Binding-site contacts:
Ligand atom O2 contacts residue GLN53 of chain 1.A at 3.4 Å (h-bond).
Ligand atom O2 contacts residue MET64 of chain 1.A at 3.8 Å.
Ligand atom C3' contacts residue GLN53 of chain 1.A at 4.1 Å.
Ligand atom C4' contacts residue GLN314 of chain 1.A at 4.3 Å.
Ligand atom C5 contacts residue GLN47 of chain 1.A at 3.6 Å.
Ligand atom C5' contacts residue MET64 of chain 1.A at 4.1 Å (hydrophobic).
Ligand atom O3' contacts residue THR60 of chain 1.A at 3.4 Å (h-bond).
Ligand atom N4 contacts residue GLN47 of chain 1.A at 3.3 Å.
Ligand atom C2' contacts residue GLN53 of chain 1.A at 3.6 Å.
Ligand atom OP1 contacts residue PHE315 of chain 1.A at 3.5 Å.
Ligand atom C1' contacts residue LEU52 of chain 1.A at 4.1 Å (hydrophobic).
Ligand atom O5' contacts residue GLN314 of chain 1.A at 3.7 Å.
Ligand atom C1' contacts residue GLN53 of chain 1.A at 3.8 Å.
Ligand atom N3 contacts residue GLN47 of chain 1.A at 3.9 Å.
Ligand atom C3' contacts residue GLN314 of chain 1.A at 3.3 Å.
Ligand atom C4' contacts residue PHE315 of chain 1.A at 4.4 Å (hydrophobic).
Ligand atom O3' contacts residue ARG319 of chain 1.A at 3.8 Å.
Ligand atom C4' contacts residue ARG319 of chain 1.A at 3.6 Å.
Ligand atom C2' contacts residue GLN314 of chain 1.A at 4.1 Å.
Ligand atom N4 contacts residue ARG46 of chain 1.A at 3.7 Å.
Ligand atom O3' contacts residue ASN54 of chain 1.A at 3.6 Å (h-bond).
Ligand atom O3' contacts residue LYS313 of chain 1.A at 2.9 Å (salt-bridge).
Ligand atom C4' contacts residue THR60 of chain 1.A at 4.1 Å.
Ligand atom C4 contacts residue GLN47 of chain 1.A at 3.8 Å.
Ligand atom OP2 contacts residue SER316 of chain 1.A at 3.6 Å.
Ligand atom P contacts residue SER316 of chain 1.A at 3.7 Å.
Ligand atom O2 contacts residue LEU52 of chain 1.A at 4.0 Å.
Ligand atom O3' contacts residue GLN314 of chain 1.A at 3.9 Å.
Ligand atom O4' contacts residue ARG319 of chain 1.A at 3.1 Å (salt-bridge).
Ligand atom C2 contacts residue LEU52 of chain 1.A at 4.3 Å (hydrophobic).
Ligand atom C3' contacts residue LYS313 of chain 1.A at 3.7 Å.
Ligand atom O4' contacts residue LEU52 of chain 1.A at 3.8 Å.
Ligand atom C5' contacts residue PHE315 of chain 1.A at 3.8 Å (hydrophobic).
Ligand atom OP1 contacts residue SER316 of chain 1.A at 2.8 Å (h-bond).
Ligand atom OP1 contacts residue GLN314 of chain 1.A at 4.3 Å.
Ligand atom O3' contacts residue GLN53 of chain 1.A at 3.5 Å (h-bond).
Ligand atom C2' contacts residue GLN47 of chain 1.A at 4.2 Å.
Ligand atom C1' contacts residue ARG319 of chain 1.A at 3.8 Å.
Ligand atom C5' contacts residue GLN314 of chain 1.A at 4.0 Å.
Ligand atom C1' contacts residue MET64 of chain 1.A at 4.3 Å (hydrophobic).

The small molecule below binds the protein below.
Small molecule (SMILES): Cc1cn([C@H]2C[C@H](O[P](=O)(O)OC[C@H]3O[C@@H](n4ccc(N)nc4=O)C[C@@H]3O[P](=O)(O)OC[C@H]3O[C@@H](n4ccc(N)nc4=O)C[C@@H]3O)[C@@H](CO[P](=O)(O)O[C@H]3C[C@H](n4cnc5c(=O)nc(N)[nH]c54)O[C@@H]3CO[P](=O)(O)O[C@H]3C[C@H](n4ccc(N)nc4=O)O[C@@H]3CO[P](=O)(O)O[C@H]3C[C@H](n4ccc(N)nc4=O)O[C@@H]3CO[P](=O)(O)O[C@H]3C[C@H](n4cnc5c(N)ncnc54)O[C@@H]3CO)O2)c(=O)[nH]c1=O

Sequence of chain 1.A:
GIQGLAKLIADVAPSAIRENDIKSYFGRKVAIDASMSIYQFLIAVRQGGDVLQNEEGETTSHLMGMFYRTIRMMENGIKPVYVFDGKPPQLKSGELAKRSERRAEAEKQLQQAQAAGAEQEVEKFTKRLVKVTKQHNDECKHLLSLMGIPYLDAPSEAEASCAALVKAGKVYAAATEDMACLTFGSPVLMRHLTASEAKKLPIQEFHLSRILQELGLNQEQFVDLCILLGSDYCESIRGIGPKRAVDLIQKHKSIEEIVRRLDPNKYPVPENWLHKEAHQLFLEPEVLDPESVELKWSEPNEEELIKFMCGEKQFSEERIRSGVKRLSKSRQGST